Sequence of chain 1.M:
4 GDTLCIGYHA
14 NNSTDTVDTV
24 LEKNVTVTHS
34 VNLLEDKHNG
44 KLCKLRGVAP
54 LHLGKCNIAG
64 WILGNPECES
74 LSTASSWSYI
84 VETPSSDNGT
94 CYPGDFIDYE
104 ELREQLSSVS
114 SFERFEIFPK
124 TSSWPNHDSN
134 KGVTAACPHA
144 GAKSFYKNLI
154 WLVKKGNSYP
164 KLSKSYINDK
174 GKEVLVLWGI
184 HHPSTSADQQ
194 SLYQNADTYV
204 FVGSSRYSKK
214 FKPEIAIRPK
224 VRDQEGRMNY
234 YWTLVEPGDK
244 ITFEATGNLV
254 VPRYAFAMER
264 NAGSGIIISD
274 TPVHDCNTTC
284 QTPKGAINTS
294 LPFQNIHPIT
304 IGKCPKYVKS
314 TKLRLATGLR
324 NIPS

This small molecule binds to this protein.
Small molecule (SMILES): CC(=O)N[C@@H]1[C@@H](O)[C@H](O)[C@@H](CO)O[C@H]1O

Binding-site contacts:
Ligand atom C7 contacts residue ASN15 of chain 1.M at 3.4 Å.
Ligand atom O7 contacts residue ASN15 of chain 1.M at 3.5 Å (h-bond).
Ligand atom C1 contacts residue ASN15 of chain 1.M at 1.5 Å.
Ligand atom C4 contacts residue ASN15 of chain 1.M at 4.4 Å.
Ligand atom O5 contacts residue ASN15 of chain 1.M at 2.5 Å (h-bond).
Ligand atom C5 contacts residue ASN15 of chain 1.M at 3.8 Å.
Ligand atom N2 contacts residue ASN15 of chain 1.M at 3.0 Å (h-bond).
Ligand atom C8 contacts residue ASN15 of chain 1.M at 3.3 Å.
Ligand atom C3 contacts residue ASN15 of chain 1.M at 3.9 Å.
Ligand atom C2 contacts residue ASN15 of chain 1.M at 2.5 Å.
Ligand atom C8 contacts residue SER16 of chain 1.M at 3.9 Å.